Sequence of chain 2.F:
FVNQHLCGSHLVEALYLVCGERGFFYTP

Sequence of chain 2.E:
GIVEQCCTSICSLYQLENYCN

Sequence of chain 2.B:
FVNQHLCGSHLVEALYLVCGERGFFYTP

A small-molecule ligand and the protein it binds are described below.
Small molecule (SMILES): Cc1cccc(O)c1

Binding-site contacts:
Ligand atom C1 contacts residue LEU11 of chain 2.F at 3.8 Å (hydrophobic).
Ligand atom C5 contacts residue LEU6 of chain 2.B at 4.0 Å (hydrophobic).
Ligand atom C6 contacts residue CYS7 of chain 2.F at 4.0 Å (hydrophobic).
Ligand atom C2 contacts residue HIS5 of chain 2.B at 4.4 Å.
Ligand atom O1 contacts residue ILE10 of chain 2.E at 3.5 Å.
Ligand atom C3 contacts residue LEU16 of chain 2.E at 4.2 Å (hydrophobic).
Ligand atom C7 contacts residue LEU17 of chain 1.D at 3.7 Å (hydrophobic).
Ligand atom C5 contacts residue HIS10 of chain 2.F at 4.1 Å.
Ligand atom C4 contacts residue HIS10 of chain 2.F at 3.9 Å.
Ligand atom O1 contacts residue LEU11 of chain 2.F at 4.5 Å.
Ligand atom C4 contacts residue HIS5 of chain 2.B at 4.1 Å.
Ligand atom O1 contacts residue CYS6 of chain 2.E at 2.6 Å (h-bond).
Ligand atom C3 contacts residue ALA14 of chain 2.F at 4.5 Å (hydrophobic).
Ligand atom C2 contacts residue LEU11 of chain 2.F at 4.1 Å (hydrophobic).
Ligand atom C2 contacts residue CYS11 of chain 2.E at 3.5 Å (hydrophobic).
Ligand atom C4 contacts residue LEU11 of chain 2.F at 3.8 Å (hydrophobic).
Ligand atom C6 contacts residue CYS6 of chain 2.E at 3.1 Å (hydrophobic).
Ligand atom C7 contacts residue LEU16 of chain 2.E at 3.8 Å (hydrophobic).
Ligand atom C3 contacts residue LEU11 of chain 2.F at 4.1 Å (hydrophobic).
Ligand atom C6 contacts residue VAL2 of chain 2.B at 4.4 Å (hydrophobic).
Ligand atom C2 contacts residue ILE10 of chain 2.E at 4.5 Å (hydrophobic).
Ligand atom C3 contacts residue CYS11 of chain 2.E at 4.5 Å (hydrophobic).
Ligand atom C7 contacts residue ALA14 of chain 2.F at 3.6 Å (hydrophobic).
Ligand atom C2 contacts residue LEU16 of chain 2.E at 4.3 Å (hydrophobic).
Ligand atom C1 contacts residue CYS11 of chain 2.E at 3.9 Å (hydrophobic).
Ligand atom C5 contacts residue LEU11 of chain 2.F at 3.5 Å (hydrophobic).
Ligand atom C3 contacts residue HIS5 of chain 2.B at 3.8 Å.
Ligand atom C6 contacts residue LEU11 of chain 2.F at 3.5 Å (hydrophobic).
Ligand atom C5 contacts residue CYS7 of chain 2.F at 4.0 Å (hydrophobic).
Ligand atom O1 contacts residue SER9 of chain 2.E at 3.8 Å.
Ligand atom C7 contacts residue CYS11 of chain 2.E at 4.5 Å (hydrophobic).
Ligand atom O1 contacts residue VAL2 of chain 2.B at 4.3 Å.
Ligand atom C1 contacts residue CYS6 of chain 2.E at 3.2 Å (hydrophobic).
Ligand atom C5 contacts residue CYS6 of chain 2.E at 4.4 Å (hydrophobic).
Ligand atom C7 contacts residue HIS5 of chain 2.B at 3.6 Å.
Ligand atom O1 contacts residue CYS11 of chain 2.E at 2.8 Å (h-bond).

Sequence of chain 1.D:
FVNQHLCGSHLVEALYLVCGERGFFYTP